Binding-site contacts:
Ligand atom C8 contacts residue ASP45 of chain 1.A at 3.3 Å.
Ligand atom N contacts residue ASP45 of chain 1.A at 3.8 Å.
Ligand atom O contacts residue LEU285 of chain 1.A at 4.4 Å.
Ligand atom C9 contacts residue PHE282 of chain 1.A at 4.4 Å (hydrophobic).
Ligand atom C7 contacts residue ASP45 of chain 1.A at 3.8 Å.
Ligand atom C contacts residue PHE282 of chain 1.A at 4.5 Å (hydrophobic).
Ligand atom C1 contacts residue THR281 of chain 1.A at 4.3 Å.
Ligand atom C2 contacts residue PHE84 of chain 1.A at 3.8 Å (hydrophobic).
Ligand atom C1 contacts residue PHE84 of chain 1.A at 3.6 Å (hydrophobic).
Ligand atom C contacts residue PHE84 of chain 1.A at 4.3 Å (hydrophobic).
Ligand atom C3 contacts residue PHE84 of chain 1.A at 4.4 Å (hydrophobic).
Ligand atom C7 contacts residue PHE84 of chain 1.A at 4.2 Å (hydrophobic).
Ligand atom C9 contacts residue ASP45 of chain 1.A at 3.5 Å.
Ligand atom C8 contacts residue PHE282 of chain 1.A at 3.7 Å (hydrophobic).
Ligand atom C8 contacts residue TYR46 of chain 1.A at 4.4 Å (hydrophobic).
Ligand atom C contacts residue THR281 of chain 1.A at 4.2 Å.
Ligand atom C contacts residue GLU278 of chain 1.A at 4.4 Å.
Ligand atom C1 contacts residue GLU278 of chain 1.A at 3.6 Å.
Ligand atom F contacts residue GLU278 of chain 1.A at 4.2 Å.
Ligand atom F contacts residue THR281 of chain 1.A at 3.8 Å.
Ligand atom C7 contacts residue PHE282 of chain 1.A at 3.8 Å (hydrophobic).
Ligand atom C10 contacts residue ASP45 of chain 1.A at 3.3 Å.
Ligand atom F contacts residue PHE282 of chain 1.A at 3.4 Å.

Sequence of chain 1.A:
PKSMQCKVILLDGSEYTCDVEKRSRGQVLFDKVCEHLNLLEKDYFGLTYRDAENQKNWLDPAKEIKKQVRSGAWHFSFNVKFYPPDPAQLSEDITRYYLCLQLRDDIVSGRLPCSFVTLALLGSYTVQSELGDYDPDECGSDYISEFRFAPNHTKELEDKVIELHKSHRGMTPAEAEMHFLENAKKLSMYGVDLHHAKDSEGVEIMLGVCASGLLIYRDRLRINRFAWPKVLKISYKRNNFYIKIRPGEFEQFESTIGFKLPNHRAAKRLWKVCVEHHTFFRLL

The protein below binds the small molecule below.
Small molecule (SMILES): O=C(c1c(F)cccc1F)N1CCCC1